The protein below binds the small molecule below.
Small molecule (SMILES): CCNC(=O)c1ccc(C)c([N+](=O)[O-])c1

Sequence of chain 1.A:
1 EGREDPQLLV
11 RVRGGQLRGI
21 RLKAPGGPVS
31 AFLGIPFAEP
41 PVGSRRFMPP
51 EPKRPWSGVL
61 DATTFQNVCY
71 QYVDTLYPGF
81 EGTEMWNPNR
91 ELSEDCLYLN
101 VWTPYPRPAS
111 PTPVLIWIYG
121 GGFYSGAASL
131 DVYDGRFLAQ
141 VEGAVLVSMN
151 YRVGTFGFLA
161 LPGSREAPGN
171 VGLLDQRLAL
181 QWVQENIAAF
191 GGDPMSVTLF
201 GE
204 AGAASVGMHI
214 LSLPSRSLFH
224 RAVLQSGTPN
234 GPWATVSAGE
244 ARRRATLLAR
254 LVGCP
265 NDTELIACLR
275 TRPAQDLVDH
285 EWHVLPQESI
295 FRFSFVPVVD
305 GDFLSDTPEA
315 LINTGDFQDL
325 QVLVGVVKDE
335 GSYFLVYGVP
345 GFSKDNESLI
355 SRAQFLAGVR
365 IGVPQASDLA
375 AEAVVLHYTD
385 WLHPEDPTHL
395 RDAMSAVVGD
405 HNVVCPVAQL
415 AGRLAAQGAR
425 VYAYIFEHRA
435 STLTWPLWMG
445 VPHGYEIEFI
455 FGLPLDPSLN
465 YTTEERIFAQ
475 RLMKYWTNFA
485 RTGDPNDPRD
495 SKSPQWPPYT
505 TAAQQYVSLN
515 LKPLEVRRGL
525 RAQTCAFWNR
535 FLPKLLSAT

Binding-site contacts:
Ligand atom C20 contacts residue ASP74 of chain 1.A at 4.4 Å.
Ligand atom N03 contacts residue TYR72 of chain 1.A at 3.1 Å (h-bond).
Ligand atom C05 contacts residue TYR72 of chain 1.A at 3.6 Å (hydrophobic).
Ligand atom C04 contacts residue TYR72 of chain 1.A at 3.3 Å (hydrophobic).
Ligand atom N24 contacts residue TRP286 of chain 1.A at 4.2 Å.
Ligand atom C18 contacts residue TYR341 of chain 1.A at 4.1 Å (hydrophobic).
Ligand atom O01 contacts residue TRP286 of chain 1.A at 3.7 Å.
Ligand atom N03 contacts residue TRP286 of chain 1.A at 4.2 Å.
Ligand atom O25 contacts residue TYR341 of chain 1.A at 3.9 Å.
Ligand atom O25 contacts residue ILE294 of chain 1.A at 4.1 Å.
Ligand atom C19 contacts residue ASP74 of chain 1.A at 4.4 Å.
Ligand atom C27 contacts residue TRP286 of chain 1.A at 3.6 Å (hydrophobic).
Ligand atom C23 contacts residue TRP286 of chain 1.A at 3.6 Å (hydrophobic).
Ligand atom C21 contacts residue TYR124 of chain 1.A at 3.9 Å (hydrophobic).
Ligand atom O25 contacts residue PHE295 of chain 1.A at 3.3 Å (h-bond).
Ligand atom C21 contacts residue TRP286 of chain 1.A at 3.9 Å (hydrophobic).
Ligand atom C20 contacts residue TYR341 of chain 1.A at 3.4 Å (hydrophobic).
Ligand atom C02 contacts residue TYR72 of chain 1.A at 4.4 Å (hydrophobic).
Ligand atom C23 contacts residue TYR341 of chain 1.A at 3.9 Å (hydrophobic).
Ligand atom C18 contacts residue TRP286 of chain 1.A at 3.6 Å (hydrophobic).
Ligand atom N24 contacts residue PHE295 of chain 1.A at 3.9 Å.
Ligand atom C04 contacts residue TRP286 of chain 1.A at 4.4 Å (hydrophobic).
Ligand atom C02 contacts residue TRP286 of chain 1.A at 3.8 Å (hydrophobic).
Ligand atom C19 contacts residue TYR72 of chain 1.A at 4.1 Å (hydrophobic).
Ligand atom C22 contacts residue TYR341 of chain 1.A at 4.1 Å (hydrophobic).
Ligand atom C22 contacts residue TYR124 of chain 1.A at 3.4 Å (hydrophobic).
Ligand atom O25 contacts residue PHE338 of chain 1.A at 4.0 Å.
Ligand atom C20 contacts residue TRP286 of chain 1.A at 3.8 Å (hydrophobic).
Ligand atom O26 contacts residue ARG296 of chain 1.A at 3.9 Å.
Ligand atom O26 contacts residue SER293 of chain 1.A at 4.2 Å.
Ligand atom C21 contacts residue TYR341 of chain 1.A at 3.6 Å (hydrophobic).
Ligand atom O26 contacts residue ILE294 of chain 1.A at 3.6 Å.
Ligand atom O26 contacts residue PHE295 of chain 1.A at 3.5 Å (h-bond).
Ligand atom N24 contacts residue TYR341 of chain 1.A at 4.0 Å.
Ligand atom O26 contacts residue TRP286 of chain 1.A at 3.9 Å.
Ligand atom C19 contacts residue TRP286 of chain 1.A at 3.6 Å (hydrophobic).
Ligand atom C27 contacts residue TYR341 of chain 1.A at 4.2 Å (hydrophobic).
Ligand atom C20 contacts residue TYR124 of chain 1.A at 3.6 Å (hydrophobic).
Ligand atom C19 contacts residue TYR341 of chain 1.A at 3.7 Å (hydrophobic).
Ligand atom N24 contacts residue ILE294 of chain 1.A at 4.3 Å.